Binding-site contacts:
Ligand atom C15 contacts residue PHE94 of chain 1.A at 3.6 Å (hydrophobic).
Ligand atom C10 contacts residue GLU95 of chain 1.A at 3.9 Å.
Ligand atom C23 contacts residue ASP171 of chain 1.A at 3.4 Å.
Ligand atom N12 contacts residue ALA47 of chain 1.A at 3.3 Å.
Ligand atom C22 contacts residue ASN158 of chain 1.A at 3.2 Å.
Ligand atom N9 contacts residue MET97 of chain 1.A at 2.9 Å (h-bond).
Ligand atom C18 contacts residue LEU160 of chain 1.A at 3.9 Å (hydrophobic).
Ligand atom N9 contacts residue GLY100 of chain 1.A at 3.4 Å (h-bond).
Ligand atom C23 contacts residue GLY170 of chain 1.A at 3.5 Å.
Ligand atom C10 contacts residue MET97 of chain 1.A at 3.7 Å (hydrophobic).
Ligand atom C16 contacts residue PHE94 of chain 1.A at 3.6 Å (hydrophobic).
Ligand atom O11 contacts residue GLU95 of chain 1.A at 3.8 Å.
Ligand atom N12 contacts residue GLU95 of chain 1.A at 3.0 Å (salt-bridge).
Ligand atom N6 contacts residue LEU21 of chain 1.A at 3.8 Å.
Ligand atom C17 contacts residue PHE94 of chain 1.A at 3.9 Å (hydrophobic).
Ligand atom N9 contacts residue LYS98 of chain 1.A at 3.4 Å (salt-bridge).
Ligand atom C21 contacts residue ASN158 of chain 1.A at 3.8 Å.
Ligand atom C7 contacts residue GLY100 of chain 1.A at 3.4 Å.
Ligand atom N6 contacts residue MET97 of chain 1.A at 3.3 Å (h-bond).
Ligand atom C4 contacts residue LEU21 of chain 1.A at 3.8 Å (hydrophobic).
Ligand atom C10 contacts residue ALA47 of chain 1.A at 3.6 Å (hydrophobic).
Ligand atom O11 contacts residue TYR96 of chain 1.A at 3.6 Å.
Ligand atom C20 contacts residue PHE26 of chain 1.A at 3.3 Å (hydrophobic).
Ligand atom N12 contacts residue LEU160 of chain 1.A at 3.4 Å.
Ligand atom C22 contacts residue GLY170 of chain 1.A at 3.7 Å.
Ligand atom C21 contacts residue PHE26 of chain 1.A at 3.6 Å (hydrophobic).
Ligand atom C7 contacts residue LEU21 of chain 1.A at 3.8 Å (hydrophobic).
Ligand atom O11 contacts residue MET97 of chain 1.A at 2.7 Å (h-bond).
Ligand atom C23 contacts residue LEU160 of chain 1.A at 3.8 Å (hydrophobic).
Ligand atom C21 contacts residue LEU160 of chain 1.A at 3.7 Å (hydrophobic).
Ligand atom C22 contacts residue ASP171 of chain 1.A at 3.8 Å.
Ligand atom C20 contacts residue LEU160 of chain 1.A at 3.9 Å (hydrophobic).
Ligand atom C7 contacts residue MET97 of chain 1.A at 3.6 Å (hydrophobic).
Ligand atom C19 contacts residue LEU160 of chain 1.A at 4.0 Å (hydrophobic).
Ligand atom C10 contacts residue LEU160 of chain 1.A at 3.8 Å (hydrophobic).
Ligand atom C5 contacts residue LEU160 of chain 1.A at 4.0 Å (hydrophobic).
Ligand atom C14 contacts residue PHE26 of chain 1.A at 3.8 Å (hydrophobic).
Ligand atom C22 contacts residue LEU160 of chain 1.A at 3.8 Å (hydrophobic).
Ligand atom O8 contacts residue LEU21 of chain 1.A at 4.0 Å.
Ligand atom O8 contacts residue GLY100 of chain 1.A at 3.6 Å.

Sequence of chain 1.A:
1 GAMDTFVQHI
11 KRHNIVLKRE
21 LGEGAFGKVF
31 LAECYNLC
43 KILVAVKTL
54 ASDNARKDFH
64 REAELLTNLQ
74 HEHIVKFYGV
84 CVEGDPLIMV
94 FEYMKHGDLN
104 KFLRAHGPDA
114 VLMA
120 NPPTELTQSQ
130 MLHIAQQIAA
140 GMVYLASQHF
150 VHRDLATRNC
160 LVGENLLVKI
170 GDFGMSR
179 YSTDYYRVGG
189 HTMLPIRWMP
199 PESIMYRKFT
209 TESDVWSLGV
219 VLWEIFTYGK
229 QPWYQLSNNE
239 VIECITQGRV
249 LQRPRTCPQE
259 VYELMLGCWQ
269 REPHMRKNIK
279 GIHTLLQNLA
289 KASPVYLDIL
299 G

The protein below binds the small molecule below.
Small molecule (SMILES): NC(=O)/N=c1\s[nH]c(S[C@@H]2CCCCc3ccccc32)c1C(N)=O